Sequence of chain 17.A:
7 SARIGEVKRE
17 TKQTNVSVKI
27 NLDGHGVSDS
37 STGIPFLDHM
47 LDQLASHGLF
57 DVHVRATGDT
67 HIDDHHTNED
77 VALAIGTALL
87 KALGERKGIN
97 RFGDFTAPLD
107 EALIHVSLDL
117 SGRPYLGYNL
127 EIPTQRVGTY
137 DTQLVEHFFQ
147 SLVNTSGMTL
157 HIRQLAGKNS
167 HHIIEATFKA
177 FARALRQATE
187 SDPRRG

A protein and the small-molecule ligand that binds it are described below.
Small molecule (SMILES): O=P(O)(O)OC[C@@H](O)[C@@H](O)c1cnc[nH]1

Sequence of chain 11.A:
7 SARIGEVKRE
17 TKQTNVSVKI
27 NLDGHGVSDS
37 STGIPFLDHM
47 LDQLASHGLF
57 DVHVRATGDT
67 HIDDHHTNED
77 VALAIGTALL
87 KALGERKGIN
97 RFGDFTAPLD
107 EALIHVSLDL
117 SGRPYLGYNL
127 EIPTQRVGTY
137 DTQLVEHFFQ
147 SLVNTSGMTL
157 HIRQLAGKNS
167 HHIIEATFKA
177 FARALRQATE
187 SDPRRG

Sequence of chain 15.A:
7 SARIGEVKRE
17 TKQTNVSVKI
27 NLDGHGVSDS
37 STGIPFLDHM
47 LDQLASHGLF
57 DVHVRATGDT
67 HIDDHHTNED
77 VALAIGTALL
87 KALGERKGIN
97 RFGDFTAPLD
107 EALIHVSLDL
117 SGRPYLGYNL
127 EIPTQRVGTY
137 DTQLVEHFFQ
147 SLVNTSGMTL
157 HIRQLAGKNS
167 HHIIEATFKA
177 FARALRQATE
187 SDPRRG

Binding-site contacts:
Ligand atom C3 contacts residue EDO1 of chain 11.F at 3.4 Å.
Ligand atom OP4 contacts residue IG21 of chain 11.D at 0.3 Å (h-bond).
Ligand atom C3 contacts residue MN1 of chain 11.C at 3.1 Å.
Ligand atom C2 contacts residue IG21 of chain 11.D at 0.5 Å.
Ligand atom N1 contacts residue IG21 of chain 11.D at 0.6 Å.
Ligand atom OP5 contacts residue ARG97 of chain 17.A at 2.8 Å (salt-bridge).
Ligand atom OP5 contacts residue IG21 of chain 11.D at 0.1 Å (h-bond).
Ligand atom C4 contacts residue GLU171 of chain 15.A at 3.5 Å.
Ligand atom N2 contacts residue GLU171 of chain 15.A at 3.2 Å (salt-bridge).
Ligand atom C5 contacts residue IG21 of chain 11.D at 1.0 Å.
Ligand atom C4 contacts residue MN1 of chain 11.C at 3.1 Å.
Ligand atom O2 contacts residue GLN19 of chain 11.A at 3.0 Å (h-bond).
Ligand atom C6 contacts residue MN1 of chain 11.B at 3.1 Å.
Ligand atom N2 contacts residue IG21 of chain 11.D at 0.4 Å (h-bond).
Ligand atom C6 contacts residue IG21 of chain 11.D at 0.8 Å.
Ligand atom C3 contacts residue GLU171 of chain 15.A at 3.3 Å.
Ligand atom N1 contacts residue MN1 of chain 11.B at 3.0 Å.
Ligand atom C4 contacts residue IG21 of chain 11.D at 0.5 Å.
Ligand atom C1 contacts residue GLU171 of chain 15.A at 3.2 Å.
Ligand atom O3 contacts residue HIS45 of chain 15.A at 3.0 Å.
Ligand atom OP6 contacts residue ARG97 of chain 17.A at 2.9 Å (salt-bridge).
Ligand atom OP4 contacts residue GLN49 of chain 15.A at 2.9 Å (h-bond).
Ligand atom O2 contacts residue IG21 of chain 11.D at 1.9 Å.
Ligand atom C3 contacts residue IG21 of chain 11.D at 0.3 Å.
Ligand atom O3 contacts residue HIS72 of chain 11.A at 3.4 Å (h-bond).
Ligand atom N2 contacts residue HIS72 of chain 11.A at 3.2 Å (h-bond).
Ligand atom O3 contacts residue MN1 of chain 11.C at 2.4 Å.
Ligand atom C5 contacts residue EDO1 of chain 11.F at 3.5 Å.
Ligand atom OP6 contacts residue IG21 of chain 11.D at 0.1 Å (h-bond).
Ligand atom O3 contacts residue GLU171 of chain 15.A at 2.6 Å (salt-bridge).
Ligand atom C6 contacts residue MN1 of chain 11.C at 3.5 Å.
Ligand atom OP4 contacts residue HIS53 of chain 15.A at 3.1 Å (h-bond).
Ligand atom O3 contacts residue IG21 of chain 11.D at 0.2 Å (h-bond).
Ligand atom N2 contacts residue MN1 of chain 11.C at 2.4 Å.
Ligand atom C1 contacts residue IG21 of chain 11.D at 0.1 Å.
Ligand atom OP6 contacts residue LYS175 of chain 15.A at 2.9 Å (salt-bridge).
Ligand atom P contacts residue IG21 of chain 11.D at 0.1 Å.
Ligand atom OP1 contacts residue IG21 of chain 11.D at 0.2 Å (h-bond).
Ligand atom OP6 contacts residue HIS53 of chain 15.A at 3.3 Å (h-bond).
Ligand atom C2 contacts residue EDO1 of chain 11.F at 3.3 Å.